Sequence of chain 1.B:
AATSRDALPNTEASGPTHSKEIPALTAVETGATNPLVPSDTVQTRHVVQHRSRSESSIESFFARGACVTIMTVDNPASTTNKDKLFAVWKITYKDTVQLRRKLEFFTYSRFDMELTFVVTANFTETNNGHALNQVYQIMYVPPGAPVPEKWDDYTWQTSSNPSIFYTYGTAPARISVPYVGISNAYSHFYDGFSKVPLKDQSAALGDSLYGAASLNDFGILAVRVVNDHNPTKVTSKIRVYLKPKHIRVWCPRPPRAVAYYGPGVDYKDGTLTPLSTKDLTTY

Sequence of chain 1.D:
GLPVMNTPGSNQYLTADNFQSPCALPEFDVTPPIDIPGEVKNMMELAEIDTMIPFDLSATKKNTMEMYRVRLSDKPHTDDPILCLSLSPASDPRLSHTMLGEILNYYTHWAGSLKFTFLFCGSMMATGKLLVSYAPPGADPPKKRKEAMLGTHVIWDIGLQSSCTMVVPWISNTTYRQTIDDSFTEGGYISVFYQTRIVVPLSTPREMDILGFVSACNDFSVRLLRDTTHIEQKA

The protein below binds the small molecule below.
Small molecule (SMILES): CCOC(=O)c1ccc(OCCCCC2CCN(c3ccc(C)nn3)CC2)cc1

Binding-site contacts:
Ligand atom N3 contacts residue LEU240 of chain 1.B at 3.4 Å.
Ligand atom C14 contacts residue VAL199 of chain 1.B at 3.8 Å (hydrophobic).
Ligand atom C4 contacts residue ILE194 of chain 1.B at 3.8 Å (hydrophobic).
Ligand atom N4 contacts residue LEU240 of chain 1.B at 3.3 Å.
Ligand atom C4 contacts residue TYR159 of chain 1.B at 3.7 Å (hydrophobic).
Ligand atom O25 contacts residue TYR112 of chain 1.B at 3.4 Å.
Ligand atom C13 contacts residue MET132 of chain 1.B at 3.8 Å (hydrophobic).
Ligand atom C20 contacts residue TYR112 of chain 1.B at 3.4 Å (hydrophobic).
Ligand atom O24 contacts residue TYR112 of chain 1.B at 3.8 Å.
Ligand atom C5 contacts residue ILE194 of chain 1.B at 3.8 Å (hydrophobic).
Ligand atom C27 contacts residue ASP236 of chain 1.B at 3.6 Å.
Ligand atom C26 contacts residue LYS113 of chain 1.B at 3.7 Å.
Ligand atom C21 contacts residue PHE237 of chain 1.B at 3.7 Å (hydrophobic).
Ligand atom C26 contacts residue THR111 of chain 1.B at 3.6 Å.
Ligand atom C11 contacts residue LEU134 of chain 1.B at 3.8 Å (hydrophobic).
Ligand atom C3 contacts residue PRO181 of chain 1.B at 3.7 Å (hydrophobic).
Ligand atom C19 contacts residue PHE237 of chain 1.B at 3.5 Å (hydrophobic).
Ligand atom C10 contacts residue MET132 of chain 1.B at 3.7 Å (hydrophobic).
Ligand atom C18 contacts residue PHE237 of chain 1.B at 3.8 Å (hydrophobic).
Ligand atom C14 contacts residue MET132 of chain 1.B at 3.5 Å (hydrophobic).
Ligand atom C20 contacts residue PHE237 of chain 1.B at 3.4 Å (hydrophobic).
Ligand atom C23 contacts residue TYR112 of chain 1.B at 3.3 Å (hydrophobic).
Ligand atom C15 contacts residue MET132 of chain 1.B at 3.6 Å (hydrophobic).
Ligand atom C8 contacts residue TYR159 of chain 1.B at 3.5 Å (hydrophobic).
Ligand atom C12 contacts residue VAL199 of chain 1.B at 3.7 Å (hydrophobic).
Ligand atom C1 contacts residue ILE183 of chain 1.B at 3.5 Å (hydrophobic).
Ligand atom C13 contacts residue PHE237 of chain 1.B at 3.7 Å (hydrophobic).
Ligand atom C7 contacts residue VAL196 of chain 1.B at 3.5 Å (hydrophobic).
Ligand atom C21 contacts residue TYR112 of chain 1.B at 3.4 Å (hydrophobic).
Ligand atom O16 contacts residue MET132 of chain 1.B at 3.6 Å.
Ligand atom O25 contacts residue THR111 of chain 1.B at 3.4 Å (h-bond).
Ligand atom C5 contacts residue TYR159 of chain 1.B at 3.7 Å (hydrophobic).
Ligand atom C23 contacts residue PHE237 of chain 1.B at 3.8 Å (hydrophobic).
Ligand atom C7 contacts residue TYR159 of chain 1.B at 3.7 Å (hydrophobic).
Ligand atom C1 contacts residue ILE157 of chain 1.B at 3.4 Å (hydrophobic).
Ligand atom C8 contacts residue VAL196 of chain 1.B at 3.7 Å (hydrophobic).
Ligand atom C3 contacts residue ALA24 of chain 1.D at 3.5 Å (hydrophobic).
Ligand atom N6 contacts residue VAL196 of chain 1.B at 3.8 Å.
Ligand atom C4 contacts residue ALA24 of chain 1.D at 3.5 Å (hydrophobic).
Ligand atom C3 contacts residue TYR159 of chain 1.B at 3.7 Å (hydrophobic).